A protein and the small-molecule ligand that binds it are described below.
Small molecule (SMILES): CC(=O)N[C@H]1[C@H](O[C@H]2[C@H](O)[C@@H](NC(C)=O)CO[C@@H]2CO)O[C@H](CO)[C@@H](O)[C@@H]1O

Sequence of chain 1.A:
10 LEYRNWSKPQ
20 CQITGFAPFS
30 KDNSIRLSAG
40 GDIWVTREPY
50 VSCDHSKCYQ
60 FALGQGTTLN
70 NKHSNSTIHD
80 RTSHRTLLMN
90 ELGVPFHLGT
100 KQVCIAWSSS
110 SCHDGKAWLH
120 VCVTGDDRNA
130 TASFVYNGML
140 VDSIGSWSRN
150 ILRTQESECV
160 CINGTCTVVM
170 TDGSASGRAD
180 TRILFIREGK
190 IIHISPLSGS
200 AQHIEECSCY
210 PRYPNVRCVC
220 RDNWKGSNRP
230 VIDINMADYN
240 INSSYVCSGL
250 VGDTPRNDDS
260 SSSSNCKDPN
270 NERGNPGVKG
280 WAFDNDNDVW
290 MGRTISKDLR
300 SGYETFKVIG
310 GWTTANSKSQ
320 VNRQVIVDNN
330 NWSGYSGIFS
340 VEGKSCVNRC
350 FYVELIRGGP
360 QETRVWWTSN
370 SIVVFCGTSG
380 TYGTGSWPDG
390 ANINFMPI

Binding-site contacts:
Ligand atom N2 contacts residue ASN74 of chain 1.A at 2.8 Å (h-bond).
Ligand atom O7 contacts residue ASN74 of chain 1.A at 3.6 Å.
Ligand atom C4 contacts residue ASN74 of chain 1.A at 4.3 Å.
Ligand atom C1 contacts residue ASN74 of chain 1.A at 1.4 Å.
Ligand atom N2 contacts residue TRP365 of chain 1.A at 3.7 Å.
Ligand atom C4 contacts residue TRP365 of chain 1.A at 3.9 Å (hydrophobic).
Ligand atom C5 contacts residue TRP365 of chain 1.A at 3.9 Å (hydrophobic).
Ligand atom C8 contacts residue ASN74 of chain 1.A at 4.4 Å.
Ligand atom O3 contacts residue TRP365 of chain 1.A at 3.9 Å.
Ligand atom O7 contacts residue TRP365 of chain 1.A at 3.8 Å.
Ligand atom C3 contacts residue ASN74 of chain 1.A at 3.8 Å.
Ligand atom O5 contacts residue TRP365 of chain 1.A at 4.2 Å.
Ligand atom C2 contacts residue ASN74 of chain 1.A at 2.5 Å.
Ligand atom C2 contacts residue TRP365 of chain 1.A at 4.2 Å (hydrophobic).
Ligand atom O4 contacts residue TRP365 of chain 1.A at 3.3 Å.
Ligand atom C8 contacts residue TRP365 of chain 1.A at 3.5 Å (hydrophobic).
Ligand atom C3 contacts residue TRP365 of chain 1.A at 3.7 Å (hydrophobic).
Ligand atom C7 contacts residue TRP365 of chain 1.A at 4.1 Å (hydrophobic).
Ligand atom O5 contacts residue ASN74 of chain 1.A at 2.4 Å (h-bond).
Ligand atom C5 contacts residue ASN74 of chain 1.A at 3.7 Å.
Ligand atom C7 contacts residue ASN74 of chain 1.A at 3.4 Å.
Ligand atom C1 contacts residue TRP365 of chain 1.A at 4.0 Å (hydrophobic).